A protein and the small-molecule ligand that binds it are described below.
Small molecule (SMILES): Cc1c(COC(=O)[C@H]2C(/C=C(/Cl)C(F)(F)F)C2(C)C)cccc1-c1ccccc1

Sequence of chain 1.A:
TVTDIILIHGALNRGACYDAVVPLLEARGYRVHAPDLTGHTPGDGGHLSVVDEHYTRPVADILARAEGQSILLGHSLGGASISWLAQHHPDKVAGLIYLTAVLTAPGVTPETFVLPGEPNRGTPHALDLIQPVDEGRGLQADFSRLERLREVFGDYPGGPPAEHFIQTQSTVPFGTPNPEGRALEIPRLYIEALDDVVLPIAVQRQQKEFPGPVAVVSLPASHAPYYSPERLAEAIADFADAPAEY

Binding-site contacts:
Ligand atom O1 contacts residue SER78 of chain 1.A at 2.3 Å (h-bond).
Ligand atom C2 contacts residue ALA12 of chain 1.A at 3.7 Å (hydrophobic).
Ligand atom C14 contacts residue HIS230 of chain 1.A at 3.7 Å.
Ligand atom C6 contacts residue PHE155 of chain 1.A at 3.8 Å (hydrophobic).
Ligand atom C15 contacts residue VAL204 of chain 1.A at 3.7 Å (hydrophobic).
Ligand atom C4 contacts residue ASN14 of chain 1.A at 3.6 Å.
Ligand atom C18 contacts residue SER78 of chain 1.A at 3.3 Å.
Ligand atom O1 contacts residue LEU79 of chain 1.A at 3.5 Å (h-bond).
Ligand atom C19 contacts residue VAL204 of chain 1.A at 3.7 Å (hydrophobic).
Ligand atom F1 contacts residue ALA12 of chain 1.A at 3.6 Å.
Ligand atom F1 contacts residue PHE179 of chain 1.A at 3.1 Å.
Ligand atom C5 contacts residue ASN14 of chain 1.A at 3.8 Å.
Ligand atom C10 contacts residue ALA143 of chain 1.A at 3.5 Å (hydrophobic).
Ligand atom O1 contacts residue ALA12 of chain 1.A at 3.3 Å (h-bond).
Ligand atom C contacts residue LEU13 of chain 1.A at 3.8 Å (hydrophobic).
Ligand atom CL contacts residue THR125 of chain 1.A at 3.1 Å.
Ligand atom C3 contacts residue HIS230 of chain 1.A at 3.8 Å.
Ligand atom C1 contacts residue ALA12 of chain 1.A at 3.6 Å (hydrophobic).
Ligand atom C5 contacts residue PHE155 of chain 1.A at 3.6 Å (hydrophobic).
Ligand atom C6 contacts residue ASN14 of chain 1.A at 3.8 Å.
Ligand atom C13 contacts residue ASN14 of chain 1.A at 3.8 Å.
Ligand atom C contacts residue ALA12 of chain 1.A at 3.2 Å (hydrophobic).
Ligand atom CL contacts residue ALA128 of chain 1.A at 3.3 Å.
Ligand atom C13 contacts residue ALA12 of chain 1.A at 3.4 Å (hydrophobic).
Ligand atom C13 contacts residue HIS230 of chain 1.A at 3.6 Å.
Ligand atom O contacts residue HIS230 of chain 1.A at 3.3 Å (h-bond).
Ligand atom F2 contacts residue ALA128 of chain 1.A at 3.2 Å.
Ligand atom C3 contacts residue ASN14 of chain 1.A at 3.2 Å.
Ligand atom C17 contacts residue SER78 of chain 1.A at 3.4 Å.
Ligand atom C11 contacts residue ALA143 of chain 1.A at 3.5 Å (hydrophobic).
Ligand atom C2 contacts residue ASN14 of chain 1.A at 3.2 Å.
Ligand atom C21 contacts residue ALA128 of chain 1.A at 3.5 Å (hydrophobic).
Ligand atom C22 contacts residue ALA128 of chain 1.A at 3.8 Å (hydrophobic).
Ligand atom C1 contacts residue ASN14 of chain 1.A at 3.4 Å.
Ligand atom C11 contacts residue LEU151 of chain 1.A at 3.7 Å (hydrophobic).
Ligand atom C1 contacts residue PHE155 of chain 1.A at 3.6 Å (hydrophobic).
Ligand atom C14 contacts residue SER78 of chain 1.A at 3.1 Å.
Ligand atom C18 contacts residue LEU79 of chain 1.A at 3.0 Å (hydrophobic).
Ligand atom C12 contacts residue PHE155 of chain 1.A at 3.7 Å (hydrophobic).
Ligand atom CL contacts residue VAL116 of chain 1.A at 3.2 Å.